Binding-site contacts:
Ligand atom OE2 contacts residue LYS45 of chain 1.A at 2.7 Å (salt-bridge).
Ligand atom CG contacts residue TYR7 of chain 1.A at 3.5 Å (hydrophobic).
Ligand atom CA contacts residue THR143 of chain 1.A at 3.4 Å.
Ligand atom N contacts residue TYR99 of chain 1.A at 3.0 Å (h-bond).
Ligand atom OXT contacts residue LYS146 of chain 1.A at 3.5 Å.
Ligand atom CB contacts residue ASN77 of chain 1.A at 3.3 Å.
Ligand atom CA contacts residue ASN77 of chain 1.A at 3.2 Å.
Ligand atom CE1 contacts residue ASN77 of chain 1.A at 3.4 Å.
Ligand atom C contacts residue TYR7 of chain 1.A at 3.3 Å (hydrophobic).
Ligand atom NE1 contacts residue GLN155 of chain 1.A at 3.2 Å (h-bond).
Ligand atom OXT contacts residue THR143 of chain 1.A at 2.7 Å (h-bond).
Ligand atom CG2 contacts residue ASN77 of chain 1.A at 3.4 Å.
Ligand atom N contacts residue TYR171 of chain 1.A at 2.6 Å (h-bond).
Ligand atom CA contacts residue TYR7 of chain 1.A at 3.2 Å (hydrophobic).
Ligand atom CB contacts residue GLU76 of chain 1.A at 3.2 Å.
Ligand atom N contacts residue GLU63 of chain 1.A at 3.0 Å (salt-bridge).
Ligand atom OXT contacts residue TYR84 of chain 1.A at 3.1 Å (h-bond).
Ligand atom N contacts residue SER167 of chain 1.A at 3.3 Å (h-bond).
Ligand atom OE1 contacts residue TYR99 of chain 1.A at 2.8 Å (h-bond).
Ligand atom OE1 contacts residue TYR9 of chain 1.A at 2.5 Å (h-bond).
Ligand atom CB contacts residue THR143 of chain 1.A at 3.4 Å.
Ligand atom CA contacts residue TYR99 of chain 1.A at 3.3 Å (hydrophobic).
Ligand atom CG2 contacts residue GLU76 of chain 1.A at 3.4 Å.
Ligand atom O contacts residue TRP147 of chain 1.A at 3.0 Å (h-bond).
Ligand atom OE2 contacts residue ARG170 of chain 1.A at 2.9 Å (salt-bridge).
Ligand atom CD contacts residue TYR9 of chain 1.A at 3.5 Å (hydrophobic).
Ligand atom CG contacts residue TYR99 of chain 1.A at 3.5 Å (hydrophobic).
Ligand atom O contacts residue TYR159 of chain 1.A at 2.5 Å (h-bond).
Ligand atom CD1 contacts residue ASN77 of chain 1.A at 3.5 Å.
Ligand atom O contacts residue LYS146 of chain 1.A at 2.8 Å (salt-bridge).
Ligand atom CA contacts residue TYR171 of chain 1.A at 3.4 Å (hydrophobic).
Ligand atom N contacts residue TYR7 of chain 1.A at 2.8 Å (h-bond).
Ligand atom N contacts residue ASN77 of chain 1.A at 3.2 Å (h-bond).
Ligand atom OG1 contacts residue GLU76 of chain 1.A at 3.0 Å (salt-bridge).
Ligand atom C contacts residue THR143 of chain 1.A at 3.4 Å.
Ligand atom CB contacts residue TYR99 of chain 1.A at 3.3 Å (hydrophobic).
Ligand atom OE1 contacts residue ARG62 of chain 1.A at 3.1 Å (salt-bridge).
Ligand atom CG contacts residue TYR59 of chain 1.A at 3.5 Å (hydrophobic).
Ligand atom CB contacts residue ASN70 of chain 1.A at 3.4 Å.
Ligand atom CG contacts residue GLU63 of chain 1.A at 3.4 Å.

Sequence of chain 1.A:
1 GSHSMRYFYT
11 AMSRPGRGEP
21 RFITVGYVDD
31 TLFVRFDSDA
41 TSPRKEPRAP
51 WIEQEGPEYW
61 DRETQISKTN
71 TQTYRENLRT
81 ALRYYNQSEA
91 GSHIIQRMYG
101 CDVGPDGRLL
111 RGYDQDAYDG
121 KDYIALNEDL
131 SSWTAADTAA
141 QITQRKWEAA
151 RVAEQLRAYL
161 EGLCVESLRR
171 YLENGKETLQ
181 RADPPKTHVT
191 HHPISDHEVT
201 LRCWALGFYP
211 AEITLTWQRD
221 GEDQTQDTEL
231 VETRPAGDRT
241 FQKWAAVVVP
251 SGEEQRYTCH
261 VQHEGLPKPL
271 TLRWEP

A small-molecule ligand and the protein it binds are described below.
Small molecule (SMILES): CC(C)C[C@H](NC(=O)[C@H](Cc1ccc(O)cc1)NC(=O)[C@H](CCC(=O)O)NC(=O)[C@@H](N)CCC(=O)O)C(=O)N[C@@H](CCCCN)C(=O)N[C@@H](C)C(=O)N[C@@H](CC1=CN=C2CC=CC=C12)C(=O)N[C@H](C(=O)N[C@@H](Cc1ccccc1)C(=O)O)[C@@H](C)O